Sequence of chain 1.E:
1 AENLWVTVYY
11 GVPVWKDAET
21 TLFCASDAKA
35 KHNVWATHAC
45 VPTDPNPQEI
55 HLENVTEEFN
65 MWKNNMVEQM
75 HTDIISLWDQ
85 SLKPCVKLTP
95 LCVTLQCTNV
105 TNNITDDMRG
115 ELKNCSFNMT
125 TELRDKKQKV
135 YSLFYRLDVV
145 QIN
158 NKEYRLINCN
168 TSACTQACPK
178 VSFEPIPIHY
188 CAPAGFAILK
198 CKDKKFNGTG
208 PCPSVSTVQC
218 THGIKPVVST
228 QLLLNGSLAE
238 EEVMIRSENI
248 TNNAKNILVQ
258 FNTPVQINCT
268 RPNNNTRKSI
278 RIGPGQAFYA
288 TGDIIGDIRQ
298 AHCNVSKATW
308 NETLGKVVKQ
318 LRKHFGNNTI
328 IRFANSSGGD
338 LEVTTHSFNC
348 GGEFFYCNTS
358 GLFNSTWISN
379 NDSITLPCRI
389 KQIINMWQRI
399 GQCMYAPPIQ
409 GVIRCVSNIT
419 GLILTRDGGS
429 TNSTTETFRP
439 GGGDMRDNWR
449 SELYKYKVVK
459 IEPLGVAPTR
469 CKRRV

The small molecule below binds the protein below.
Small molecule (SMILES): CC(=O)N[C@H]1[C@H](O[C@H]2[C@H](O)[C@@H](NC(C)=O)CO[C@@H]2CO)O[C@H](CO)[C@@H](O)[C@@H]1O

Binding-site contacts:
Ligand atom C3 contacts residue ASN361 of chain 1.E at 3.8 Å.
Ligand atom C1 contacts residue ASN361 of chain 1.E at 1.4 Å.
Ligand atom N2 contacts residue NAG2 of chain 1.ZA at 4.5 Å.
Ligand atom O7 contacts residue GLY358 of chain 1.E at 4.4 Å.
Ligand atom C2 contacts residue ASN361 of chain 1.E at 2.4 Å.
Ligand atom O7 contacts residue NAG1 of chain 1.ZA at 3.2 Å (h-bond).
Ligand atom C5 contacts residue ASN361 of chain 1.E at 3.7 Å.
Ligand atom O7 contacts residue ASN361 of chain 1.E at 4.2 Å.
Ligand atom C7 contacts residue NAG1 of chain 1.ZA at 4.4 Å.
Ligand atom O5 contacts residue ASN361 of chain 1.E at 2.4 Å (h-bond).
Ligand atom C8 contacts residue ASN361 of chain 1.E at 3.5 Å.
Ligand atom O7 contacts residue SER357 of chain 1.E at 4.5 Å.
Ligand atom C8 contacts residue GLY358 of chain 1.E at 4.1 Å.
Ligand atom N2 contacts residue ASN361 of chain 1.E at 2.8 Å (h-bond).
Ligand atom C7 contacts residue ASN361 of chain 1.E at 3.3 Å.
Ligand atom C4 contacts residue ASN361 of chain 1.E at 4.2 Å.